A protein and the small-molecule ligand that binds it are described below.
Small molecule (SMILES): CC(=O)N[C@@H]1[C@@H](O)[C@H](O)[C@@H](CO)O[C@H]1O

Sequence of chain 1.C:
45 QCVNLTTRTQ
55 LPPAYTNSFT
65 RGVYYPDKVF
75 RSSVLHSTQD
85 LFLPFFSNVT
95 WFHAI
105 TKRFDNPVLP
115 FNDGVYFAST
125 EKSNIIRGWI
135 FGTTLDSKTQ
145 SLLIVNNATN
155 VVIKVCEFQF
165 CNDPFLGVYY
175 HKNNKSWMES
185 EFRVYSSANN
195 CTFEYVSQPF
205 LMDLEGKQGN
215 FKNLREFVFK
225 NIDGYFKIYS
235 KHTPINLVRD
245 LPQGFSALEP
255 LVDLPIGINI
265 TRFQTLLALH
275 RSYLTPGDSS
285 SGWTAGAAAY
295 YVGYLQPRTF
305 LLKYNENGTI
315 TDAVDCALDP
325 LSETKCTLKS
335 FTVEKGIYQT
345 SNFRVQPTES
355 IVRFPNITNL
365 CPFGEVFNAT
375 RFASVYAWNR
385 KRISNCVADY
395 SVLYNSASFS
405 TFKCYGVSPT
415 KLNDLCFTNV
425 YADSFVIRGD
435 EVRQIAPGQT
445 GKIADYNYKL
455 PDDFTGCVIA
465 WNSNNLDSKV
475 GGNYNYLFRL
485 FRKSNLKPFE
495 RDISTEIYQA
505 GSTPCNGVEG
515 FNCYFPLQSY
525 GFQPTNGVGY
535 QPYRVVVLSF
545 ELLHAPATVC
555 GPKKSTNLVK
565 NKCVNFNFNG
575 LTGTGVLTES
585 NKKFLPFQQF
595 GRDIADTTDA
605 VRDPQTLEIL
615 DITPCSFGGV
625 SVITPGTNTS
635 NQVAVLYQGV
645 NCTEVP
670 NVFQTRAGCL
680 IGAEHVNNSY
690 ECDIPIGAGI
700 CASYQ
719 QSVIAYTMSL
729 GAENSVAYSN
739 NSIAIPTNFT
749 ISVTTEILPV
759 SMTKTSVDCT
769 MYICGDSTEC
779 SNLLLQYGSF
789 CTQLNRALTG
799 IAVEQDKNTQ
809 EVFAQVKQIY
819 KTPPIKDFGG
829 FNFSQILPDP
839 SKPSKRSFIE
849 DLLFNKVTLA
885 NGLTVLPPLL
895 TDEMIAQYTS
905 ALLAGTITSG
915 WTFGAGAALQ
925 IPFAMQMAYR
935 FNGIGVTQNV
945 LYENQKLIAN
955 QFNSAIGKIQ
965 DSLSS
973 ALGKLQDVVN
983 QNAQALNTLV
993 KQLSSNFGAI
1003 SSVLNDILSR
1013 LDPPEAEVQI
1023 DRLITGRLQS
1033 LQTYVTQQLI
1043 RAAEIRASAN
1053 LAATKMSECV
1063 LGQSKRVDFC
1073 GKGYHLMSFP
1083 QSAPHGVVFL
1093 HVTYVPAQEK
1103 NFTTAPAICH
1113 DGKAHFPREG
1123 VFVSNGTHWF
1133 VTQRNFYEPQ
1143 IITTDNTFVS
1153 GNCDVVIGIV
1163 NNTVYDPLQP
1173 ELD

Sequence of chain 1.A:
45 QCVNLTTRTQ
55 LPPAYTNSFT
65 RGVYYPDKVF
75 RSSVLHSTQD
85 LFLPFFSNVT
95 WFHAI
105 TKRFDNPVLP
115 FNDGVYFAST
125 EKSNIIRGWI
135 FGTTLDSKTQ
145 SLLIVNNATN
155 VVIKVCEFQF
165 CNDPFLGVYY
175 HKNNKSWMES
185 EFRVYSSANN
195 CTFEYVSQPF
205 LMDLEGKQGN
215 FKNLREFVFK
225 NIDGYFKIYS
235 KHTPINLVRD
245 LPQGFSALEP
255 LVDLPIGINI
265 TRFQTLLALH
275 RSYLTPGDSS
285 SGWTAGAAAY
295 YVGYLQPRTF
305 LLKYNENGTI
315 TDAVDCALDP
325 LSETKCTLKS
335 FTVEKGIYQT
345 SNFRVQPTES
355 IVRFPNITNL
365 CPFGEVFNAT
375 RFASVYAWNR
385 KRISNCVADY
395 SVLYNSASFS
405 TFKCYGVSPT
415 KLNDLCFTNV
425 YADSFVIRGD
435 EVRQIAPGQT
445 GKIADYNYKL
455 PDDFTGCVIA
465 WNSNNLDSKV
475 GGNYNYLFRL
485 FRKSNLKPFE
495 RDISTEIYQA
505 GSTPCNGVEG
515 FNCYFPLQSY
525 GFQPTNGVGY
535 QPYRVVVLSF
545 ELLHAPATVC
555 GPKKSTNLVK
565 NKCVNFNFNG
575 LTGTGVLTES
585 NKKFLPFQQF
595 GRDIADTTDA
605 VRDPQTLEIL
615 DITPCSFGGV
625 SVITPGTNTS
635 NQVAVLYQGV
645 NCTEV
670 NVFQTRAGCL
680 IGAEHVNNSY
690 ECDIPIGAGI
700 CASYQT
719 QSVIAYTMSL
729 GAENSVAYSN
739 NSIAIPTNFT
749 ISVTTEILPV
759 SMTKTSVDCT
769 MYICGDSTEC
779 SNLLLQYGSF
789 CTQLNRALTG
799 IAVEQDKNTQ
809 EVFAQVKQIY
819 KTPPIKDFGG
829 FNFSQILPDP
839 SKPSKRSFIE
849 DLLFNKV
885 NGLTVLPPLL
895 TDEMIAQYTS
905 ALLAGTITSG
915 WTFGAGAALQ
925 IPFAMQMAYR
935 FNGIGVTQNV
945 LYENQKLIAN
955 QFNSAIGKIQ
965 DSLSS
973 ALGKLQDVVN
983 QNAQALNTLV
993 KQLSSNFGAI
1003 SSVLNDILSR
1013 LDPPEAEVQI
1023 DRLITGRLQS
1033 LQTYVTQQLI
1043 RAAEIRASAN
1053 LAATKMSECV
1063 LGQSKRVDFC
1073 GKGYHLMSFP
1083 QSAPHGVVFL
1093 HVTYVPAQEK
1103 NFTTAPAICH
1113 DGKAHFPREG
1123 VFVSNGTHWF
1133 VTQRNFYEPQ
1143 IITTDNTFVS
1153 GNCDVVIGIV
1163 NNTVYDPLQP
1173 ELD

Binding-site contacts:
Ligand atom C7 contacts residue ASN739 of chain 1.C at 4.4 Å.
Ligand atom C8 contacts residue ASN738 of chain 1.C at 3.8 Å.
Ligand atom C8 contacts residue ASN739 of chain 1.C at 3.9 Å.
Ligand atom C7 contacts residue GLY1160 of chain 1.C at 4.3 Å.
Ligand atom C1 contacts residue ASN738 of chain 1.C at 1.4 Å.
Ligand atom C7 contacts residue ASN738 of chain 1.C at 3.2 Å.
Ligand atom O6 contacts residue ASP825 of chain 1.A at 4.3 Å.
Ligand atom O5 contacts residue ASN738 of chain 1.C at 2.4 Å (h-bond).
Ligand atom C5 contacts residue ASN738 of chain 1.C at 3.7 Å.
Ligand atom O5 contacts residue ASP825 of chain 1.A at 4.4 Å.
Ligand atom C4 contacts residue ASN738 of chain 1.C at 4.2 Å.
Ligand atom O7 contacts residue ASN738 of chain 1.C at 3.1 Å (h-bond).
Ligand atom N2 contacts residue ASN738 of chain 1.C at 2.8 Å (h-bond).
Ligand atom C3 contacts residue ASN738 of chain 1.C at 3.8 Å.
Ligand atom C8 contacts residue GLY1160 of chain 1.C at 3.7 Å.
Ligand atom N2 contacts residue ASN739 of chain 1.C at 4.0 Å.
Ligand atom C2 contacts residue ASN738 of chain 1.C at 2.4 Å.